A protein and the small-molecule ligand that binds it are described below.
Small molecule (SMILES): CC(=O)N[C@@H]1[C@@H](O)[C@H](O)[C@@H](CO)O[C@H]1O

Sequence of chain 1.A:
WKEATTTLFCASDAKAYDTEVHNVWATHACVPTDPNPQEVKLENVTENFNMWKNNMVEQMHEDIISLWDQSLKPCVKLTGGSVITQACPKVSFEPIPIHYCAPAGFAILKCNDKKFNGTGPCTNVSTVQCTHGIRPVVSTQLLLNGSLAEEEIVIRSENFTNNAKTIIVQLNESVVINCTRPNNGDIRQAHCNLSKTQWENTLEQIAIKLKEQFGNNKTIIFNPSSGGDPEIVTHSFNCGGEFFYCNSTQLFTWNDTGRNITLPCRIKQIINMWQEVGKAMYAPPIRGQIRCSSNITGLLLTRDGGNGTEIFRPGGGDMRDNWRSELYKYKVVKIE

Binding-site contacts:
Ligand atom C4 contacts residue GLU153 of chain 1.A at 4.0 Å.
Ligand atom C3 contacts residue GLU152 of chain 1.A at 4.2 Å.
Ligand atom C2 contacts residue GLU152 of chain 1.A at 3.1 Å.
Ligand atom C1 contacts residue GLU152 of chain 1.A at 3.6 Å.
Ligand atom O3 contacts residue GLU152 of chain 1.A at 4.3 Å.
Ligand atom O7 contacts residue GLU153 of chain 1.A at 4.4 Å.
Ligand atom C7 contacts residue GLU152 of chain 1.A at 3.2 Å.
Ligand atom O5 contacts residue GLU153 of chain 1.A at 4.1 Å.
Ligand atom O7 contacts residue GLU151 of chain 1.A at 3.3 Å (salt-bridge).
Ligand atom C3 contacts residue ASN173 of chain 1.A at 3.4 Å.
Ligand atom C6 contacts residue GLN212 of chain 1.A at 3.7 Å.
Ligand atom O5 contacts residue ASN173 of chain 1.A at 2.0 Å (h-bond).
Ligand atom N2 contacts residue GLU152 of chain 1.A at 3.5 Å (salt-bridge).
Ligand atom O7 contacts residue GLU152 of chain 1.A at 2.3 Å (salt-bridge).
Ligand atom C4 contacts residue ASN173 of chain 1.A at 3.7 Å.
Ligand atom C7 contacts residue GLU151 of chain 1.A at 4.3 Å.
Ligand atom O5 contacts residue GLU152 of chain 1.A at 4.0 Å.
Ligand atom O6 contacts residue GLN212 of chain 1.A at 3.6 Å.
Ligand atom O3 contacts residue ASN173 of chain 1.A at 4.3 Å.
Ligand atom O3 contacts residue GLU153 of chain 1.A at 4.4 Å.
Ligand atom C6 contacts residue ASN173 of chain 1.A at 4.4 Å.
Ligand atom O6 contacts residue ASN173 of chain 1.A at 3.8 Å.
Ligand atom C1 contacts residue GLU174 of chain 1.A at 3.8 Å.
Ligand atom N2 contacts residue ASN173 of chain 1.A at 2.8 Å (h-bond).
Ligand atom O6 contacts residue ILE154 of chain 1.A at 3.4 Å.
Ligand atom C5 contacts residue ASN173 of chain 1.A at 3.3 Å.
Ligand atom O7 contacts residue ASN173 of chain 1.A at 3.3 Å (h-bond).
Ligand atom C2 contacts residue ASN173 of chain 1.A at 2.0 Å.
Ligand atom C7 contacts residue ASN173 of chain 1.A at 3.4 Å.
Ligand atom N2 contacts residue GLU174 of chain 1.A at 4.3 Å.
Ligand atom C1 contacts residue ASN173 of chain 1.A at 1.4 Å.